The small molecule below binds the protein below.
Small molecule (SMILES): CC(=O)N[C@@H]1[C@@H](O)[C@H](O)[C@@H](CO)O[C@H]1O

Sequence of chain 1.B:
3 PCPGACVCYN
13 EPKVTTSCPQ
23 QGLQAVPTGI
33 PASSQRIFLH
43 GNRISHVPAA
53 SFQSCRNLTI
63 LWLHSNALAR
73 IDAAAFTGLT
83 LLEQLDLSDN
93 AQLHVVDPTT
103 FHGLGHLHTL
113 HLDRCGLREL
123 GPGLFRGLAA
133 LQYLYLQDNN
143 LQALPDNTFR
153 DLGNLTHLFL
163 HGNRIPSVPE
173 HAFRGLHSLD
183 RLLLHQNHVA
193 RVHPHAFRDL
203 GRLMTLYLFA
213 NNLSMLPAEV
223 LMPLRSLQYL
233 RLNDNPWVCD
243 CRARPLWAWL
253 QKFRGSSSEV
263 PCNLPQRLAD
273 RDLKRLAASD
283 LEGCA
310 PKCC

Binding-site contacts:
Ligand atom N2 contacts residue ALA131 of chain 1.B at 4.0 Å.
Ligand atom O7 contacts residue ALA132 of chain 1.B at 3.7 Å.
Ligand atom C2 contacts residue ASN156 of chain 1.B at 2.5 Å.
Ligand atom O7 contacts residue ALA131 of chain 1.B at 4.3 Å.
Ligand atom O7 contacts residue ASN156 of chain 1.B at 4.2 Å.
Ligand atom C8 contacts residue ALA132 of chain 1.B at 4.1 Å (hydrophobic).
Ligand atom C7 contacts residue ALA131 of chain 1.B at 3.8 Å (hydrophobic).
Ligand atom C4 contacts residue ASN156 of chain 1.B at 4.2 Å.
Ligand atom O5 contacts residue ASN156 of chain 1.B at 2.4 Å (h-bond).
Ligand atom C7 contacts residue ASN156 of chain 1.B at 3.8 Å.
Ligand atom C3 contacts residue ASN156 of chain 1.B at 3.8 Å.
Ligand atom N2 contacts residue ASN156 of chain 1.B at 2.9 Å (h-bond).
Ligand atom C8 contacts residue ALA131 of chain 1.B at 3.4 Å (hydrophobic).
Ligand atom C1 contacts residue ASN156 of chain 1.B at 1.4 Å.
Ligand atom C7 contacts residue ALA132 of chain 1.B at 4.2 Å (hydrophobic).
Ligand atom C5 contacts residue ASN156 of chain 1.B at 3.7 Å.